Binding-site contacts:
Ligand atom C4 contacts residue ARG113 of chain 1.F at 4.0 Å.
Ligand atom O4 contacts residue ARG113 of chain 1.F at 3.1 Å (salt-bridge).
Ligand atom C3 contacts residue HIS53 of chain 1.E at 3.8 Å.
Ligand atom C4 contacts residue LEU27 of chain 1.E at 3.7 Å (hydrophobic).
Ligand atom C5 contacts residue SO41 of chain 1.S at 3.6 Å.
Ligand atom C4 contacts residue ASN54 of chain 1.E at 4.0 Å.
Ligand atom N2 contacts residue SO41 of chain 1.S at 3.3 Å (h-bond).
Ligand atom C1 contacts residue ARG113 of chain 1.F at 4.0 Å.
Ligand atom O5 contacts residue ARG113 of chain 1.F at 3.8 Å.
Ligand atom C2 contacts residue HIS53 of chain 1.E at 4.0 Å.
Ligand atom C3 contacts residue ARG113 of chain 1.F at 3.3 Å.
Ligand atom O5 contacts residue SO41 of chain 1.S at 3.6 Å.
Ligand atom O3 contacts residue ARG113 of chain 1.F at 3.0 Å (salt-bridge).
Ligand atom O6 contacts residue ASN54 of chain 1.E at 3.5 Å (h-bond).
Ligand atom O5 contacts residue LEU27 of chain 1.E at 3.6 Å.
Ligand atom C2 contacts residue ASN54 of chain 1.E at 3.6 Å.
Ligand atom C6 contacts residue ASN54 of chain 1.E at 3.8 Å.
Ligand atom C2 contacts residue SO41 of chain 1.S at 3.9 Å.
Ligand atom O3 contacts residue TRP93 of chain 1.E at 3.2 Å (h-bond).
Ligand atom O6 contacts residue LEU27 of chain 1.E at 4.0 Å.
Ligand atom O4 contacts residue TRP93 of chain 1.E at 3.0 Å (h-bond).
Ligand atom O3 contacts residue LEU27 of chain 1.E at 4.0 Å.
Ligand atom C1 contacts residue ASN54 of chain 1.E at 3.2 Å.
Ligand atom O6 contacts residue ARG113 of chain 1.F at 3.9 Å.
Ligand atom C6 contacts residue SO41 of chain 1.S at 3.9 Å.
Ligand atom C5 contacts residue SO41 of chain 1.S at 3.5 Å.
Ligand atom C5 contacts residue ASN54 of chain 1.E at 3.9 Å.
Ligand atom C2 contacts residue ARG113 of chain 1.F at 3.7 Å.
Ligand atom O3 contacts residue HIS53 of chain 1.E at 2.7 Å (h-bond).
Ligand atom O4 contacts residue HIS53 of chain 1.E at 3.5 Å.
Ligand atom C3 contacts residue SO41 of chain 1.S at 3.8 Å.
Ligand atom C3 contacts residue TRP93 of chain 1.E at 4.0 Å (hydrophobic).
Ligand atom C6 contacts residue TYR55 of chain 1.E at 3.7 Å (hydrophobic).
Ligand atom C1 contacts residue SO41 of chain 1.S at 3.9 Å.
Ligand atom O2 contacts residue ARG113 of chain 1.F at 2.9 Å (salt-bridge).
Ligand atom O2 contacts residue VAL33 of chain 1.F at 4.0 Å.
Ligand atom C6 contacts residue ARG113 of chain 1.F at 3.4 Å.
Ligand atom O4 contacts residue ASN54 of chain 1.E at 3.0 Å (h-bond).
Ligand atom O5 contacts residue ASN54 of chain 1.E at 3.2 Å.
Ligand atom C1 contacts residue SO41 of chain 1.S at 3.7 Å.

Sequence of chain 1.F:
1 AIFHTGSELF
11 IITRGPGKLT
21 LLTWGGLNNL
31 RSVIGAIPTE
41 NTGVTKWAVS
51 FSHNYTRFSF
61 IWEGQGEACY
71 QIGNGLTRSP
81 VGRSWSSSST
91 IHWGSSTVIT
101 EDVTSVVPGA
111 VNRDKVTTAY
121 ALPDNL

The protein below binds the small molecule below.
Small molecule (SMILES): CC(=O)N[C@@H]1[C@@H](O[C@@H]2O[C@H](CO)[C@H](O)[C@H](O)[C@H]2O)[C@H](O[C@@H]2O[C@@H](C)[C@@H](O)[C@@H](O)[C@@H]2O)[C@@H](CO)O[C@H]1O

Sequence of chain 1.E:
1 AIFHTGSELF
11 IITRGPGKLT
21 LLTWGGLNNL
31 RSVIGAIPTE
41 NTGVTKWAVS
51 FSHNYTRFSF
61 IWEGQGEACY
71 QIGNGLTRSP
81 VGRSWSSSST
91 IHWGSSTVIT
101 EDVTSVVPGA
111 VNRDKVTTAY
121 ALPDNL